Binding-site contacts:
Ligand atom C7 contacts residue LYS1055 of chain 1.C at 4.4 Å.
Ligand atom C2 contacts residue ASN1056 of chain 1.C at 2.4 Å.
Ligand atom C5 contacts residue ASN1056 of chain 1.C at 3.6 Å.
Ligand atom O5 contacts residue ASN1056 of chain 1.C at 2.3 Å (h-bond).
Ligand atom N2 contacts residue ASN1056 of chain 1.C at 3.0 Å (h-bond).
Ligand atom C7 contacts residue ASN1056 of chain 1.C at 3.5 Å.
Ligand atom C5 contacts residue ALA688 of chain 1.C at 4.1 Å (hydrophobic).
Ligand atom O5 contacts residue ALA688 of chain 1.C at 4.2 Å.
Ligand atom C1 contacts residue ASN1056 of chain 1.C at 1.4 Å.
Ligand atom C7 contacts residue GLU1054 of chain 1.C at 3.7 Å.
Ligand atom C3 contacts residue ASN1056 of chain 1.C at 3.8 Å.
Ligand atom C6 contacts residue ALA688 of chain 1.C at 3.7 Å (hydrophobic).
Ligand atom O7 contacts residue LYS1055 of chain 1.C at 3.7 Å.
Ligand atom C8 contacts residue GLU1054 of chain 1.C at 3.5 Å.
Ligand atom O7 contacts residue GLU1054 of chain 1.C at 3.4 Å (salt-bridge).
Ligand atom C4 contacts residue ASN1056 of chain 1.C at 4.2 Å.
Ligand atom O7 contacts residue ASN1056 of chain 1.C at 3.0 Å (h-bond).

This small molecule binds to this protein.
Small molecule (SMILES): CC(=O)N[C@@H]1[C@@H](O)[C@H](O)[C@@H](CO)O[C@H]1O

Sequence of chain 1.C:
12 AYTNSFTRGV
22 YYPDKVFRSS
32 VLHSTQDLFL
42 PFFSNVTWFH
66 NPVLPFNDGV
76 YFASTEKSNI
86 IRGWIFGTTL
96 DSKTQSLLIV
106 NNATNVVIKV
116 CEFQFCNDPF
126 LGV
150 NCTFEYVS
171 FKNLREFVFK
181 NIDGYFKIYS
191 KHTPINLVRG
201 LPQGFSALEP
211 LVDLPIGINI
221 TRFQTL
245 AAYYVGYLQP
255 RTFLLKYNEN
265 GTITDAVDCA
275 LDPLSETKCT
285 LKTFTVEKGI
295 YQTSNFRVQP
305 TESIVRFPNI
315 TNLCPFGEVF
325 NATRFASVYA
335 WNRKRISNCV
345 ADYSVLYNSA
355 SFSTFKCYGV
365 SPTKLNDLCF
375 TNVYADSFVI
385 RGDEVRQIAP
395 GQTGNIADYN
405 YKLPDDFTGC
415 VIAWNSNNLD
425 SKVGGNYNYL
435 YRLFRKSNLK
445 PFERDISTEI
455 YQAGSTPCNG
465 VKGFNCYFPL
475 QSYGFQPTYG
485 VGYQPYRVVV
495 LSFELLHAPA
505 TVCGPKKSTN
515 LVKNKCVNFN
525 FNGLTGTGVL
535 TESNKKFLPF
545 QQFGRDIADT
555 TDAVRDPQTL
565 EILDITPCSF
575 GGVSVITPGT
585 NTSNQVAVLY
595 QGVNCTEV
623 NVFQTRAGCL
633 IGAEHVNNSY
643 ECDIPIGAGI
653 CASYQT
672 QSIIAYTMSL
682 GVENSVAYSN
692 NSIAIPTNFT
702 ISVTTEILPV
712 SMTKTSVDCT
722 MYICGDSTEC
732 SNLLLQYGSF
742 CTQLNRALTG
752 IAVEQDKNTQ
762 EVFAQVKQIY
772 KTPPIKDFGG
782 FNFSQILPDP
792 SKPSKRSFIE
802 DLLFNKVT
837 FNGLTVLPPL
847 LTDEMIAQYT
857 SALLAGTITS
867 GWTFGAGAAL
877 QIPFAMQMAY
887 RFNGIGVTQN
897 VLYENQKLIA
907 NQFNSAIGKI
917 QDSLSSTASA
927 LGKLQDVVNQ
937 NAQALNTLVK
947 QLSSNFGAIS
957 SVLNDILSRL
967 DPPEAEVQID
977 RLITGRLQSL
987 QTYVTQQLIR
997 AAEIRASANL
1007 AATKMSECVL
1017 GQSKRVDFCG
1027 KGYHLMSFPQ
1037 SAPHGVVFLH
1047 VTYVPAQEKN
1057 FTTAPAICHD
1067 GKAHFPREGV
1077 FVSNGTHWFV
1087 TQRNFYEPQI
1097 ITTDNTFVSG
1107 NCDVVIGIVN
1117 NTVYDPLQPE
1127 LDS